This protein binds this small molecule.
Small molecule (SMILES): CC(=O)N[C@H]1[C@H](O[C@H]2[C@H](O)[C@@H](NC(C)=O)CO[C@@H]2CO)O[C@H](CO)[C@@H](O)[C@@H]1O

Binding-site contacts:
Ligand atom C1 contacts residue SER102 of chain 1.F at 3.6 Å.
Ligand atom C1 contacts residue ASN100 of chain 1.F at 1.3 Å.
Ligand atom N2 contacts residue ASN100 of chain 1.F at 2.7 Å (h-bond).
Ligand atom O6 contacts residue SER102 of chain 1.F at 3.5 Å (h-bond).
Ligand atom C2 contacts residue ASN100 of chain 1.F at 2.4 Å.
Ligand atom C5 contacts residue SER102 of chain 1.F at 3.7 Å.
Ligand atom O5 contacts residue SER102 of chain 1.F at 3.5 Å (h-bond).
Ligand atom O7 contacts residue ASN100 of chain 1.F at 3.8 Å.
Ligand atom O6 contacts residue TRP103 of chain 1.F at 4.0 Å.
Ligand atom C4 contacts residue ASN100 of chain 1.F at 4.1 Å.
Ligand atom C8 contacts residue ASN100 of chain 1.F at 4.4 Å.
Ligand atom C7 contacts residue ASN100 of chain 1.F at 3.3 Å.
Ligand atom O5 contacts residue ASN100 of chain 1.F at 2.2 Å (h-bond).
Ligand atom C5 contacts residue ASN100 of chain 1.F at 3.4 Å.
Ligand atom C6 contacts residue SER102 of chain 1.F at 4.2 Å.
Ligand atom C3 contacts residue ASN100 of chain 1.F at 3.7 Å.

Sequence of chain 1.F:
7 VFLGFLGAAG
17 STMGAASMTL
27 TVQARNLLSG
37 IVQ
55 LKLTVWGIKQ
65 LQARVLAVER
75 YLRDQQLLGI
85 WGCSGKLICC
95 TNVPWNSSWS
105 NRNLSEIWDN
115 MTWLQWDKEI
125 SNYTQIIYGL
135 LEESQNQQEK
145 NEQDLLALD